Sequence of chain 27.E:
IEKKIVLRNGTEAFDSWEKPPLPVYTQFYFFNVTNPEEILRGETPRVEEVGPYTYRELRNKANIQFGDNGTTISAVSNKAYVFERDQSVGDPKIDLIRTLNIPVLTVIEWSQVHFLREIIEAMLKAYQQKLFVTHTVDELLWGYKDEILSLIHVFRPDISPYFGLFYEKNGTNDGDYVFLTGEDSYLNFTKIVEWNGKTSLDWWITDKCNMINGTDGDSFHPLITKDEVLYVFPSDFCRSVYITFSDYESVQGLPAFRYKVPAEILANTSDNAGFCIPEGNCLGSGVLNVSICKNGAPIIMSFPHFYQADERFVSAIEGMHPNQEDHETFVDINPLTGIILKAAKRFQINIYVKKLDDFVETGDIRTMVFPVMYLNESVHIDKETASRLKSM

Binding-site contacts:
Ligand atom C3 contacts residue TYR93 of chain 27.E at 3.8 Å (hydrophobic).
Ligand atom N2 contacts residue ASN182 of chain 27.E at 2.9 Å (h-bond).
Ligand atom C8 contacts residue TYR93 of chain 27.E at 4.4 Å (hydrophobic).
Ligand atom C8 contacts residue ASP150 of chain 27.E at 4.3 Å.
Ligand atom C5 contacts residue ASN182 of chain 27.E at 3.6 Å.
Ligand atom C3 contacts residue ASN182 of chain 27.E at 3.8 Å.
Ligand atom C3 contacts residue VAL94 of chain 27.E at 4.4 Å (hydrophobic).
Ligand atom O7 contacts residue TRP154 of chain 27.E at 4.5 Å.
Ligand atom O3 contacts residue VAL94 of chain 27.E at 4.5 Å.
Ligand atom O4 contacts residue VAL94 of chain 27.E at 3.7 Å.
Ligand atom C2 contacts residue ASN182 of chain 27.E at 2.5 Å.
Ligand atom C8 contacts residue TRP154 of chain 27.E at 3.6 Å (hydrophobic).
Ligand atom C4 contacts residue ASN182 of chain 27.E at 4.3 Å.
Ligand atom C1 contacts residue TYR93 of chain 27.E at 3.8 Å (hydrophobic).
Ligand atom C7 contacts residue TYR93 of chain 27.E at 4.3 Å (hydrophobic).
Ligand atom O7 contacts residue ASN182 of chain 27.E at 2.9 Å (h-bond).
Ligand atom C1 contacts residue ASN182 of chain 27.E at 1.4 Å.
Ligand atom O7 contacts residue VAL94 of chain 27.E at 3.5 Å.
Ligand atom C8 contacts residue ASN182 of chain 27.E at 4.3 Å.
Ligand atom N2 contacts residue TYR93 of chain 27.E at 3.3 Å (h-bond).
Ligand atom C2 contacts residue VAL94 of chain 27.E at 4.3 Å (hydrophobic).
Ligand atom C7 contacts residue TRP154 of chain 27.E at 4.5 Å (hydrophobic).
Ligand atom O7 contacts residue LEU70 of chain 27.E at 3.7 Å.
Ligand atom C7 contacts residue ASN182 of chain 27.E at 3.1 Å.
Ligand atom C2 contacts residue TYR93 of chain 27.E at 3.8 Å (hydrophobic).
Ligand atom O5 contacts residue ASN182 of chain 27.E at 2.4 Å (h-bond).

A small-molecule ligand and the protein it binds are described below.
Small molecule (SMILES): CC(=O)N[C@H]1[C@H](O[C@H]2[C@H](O)[C@@H](NC(C)=O)CO[C@@H]2CO)O[C@H](CO)[C@@H](O)[C@@H]1O